The small molecule below binds the protein below.
Small molecule (SMILES): CC(=O)N[C@H]1[C@H](O[C@H]2[C@H](O)[C@@H](NC(C)=O)CO[C@@H]2CO)O[C@H](CO)[C@@H](O)[C@@H]1O

Binding-site contacts:
Ligand atom C2 contacts residue ARG149 of chain 1.A at 4.2 Å.
Ligand atom O7 contacts residue NAG1 of chain 1.F at 4.1 Å.
Ligand atom C2 contacts residue ASN99 of chain 1.A at 2.4 Å.
Ligand atom C7 contacts residue NAG1 of chain 1.F at 4.3 Å.
Ligand atom C3 contacts residue GLU15 of chain 1.A at 3.6 Å.
Ligand atom C1 contacts residue ASN99 of chain 1.A at 1.4 Å.
Ligand atom N2 contacts residue GLU15 of chain 1.A at 3.4 Å (salt-bridge).
Ligand atom C4 contacts residue ASN99 of chain 1.A at 4.2 Å.
Ligand atom O3 contacts residue GLU15 of chain 1.A at 2.7 Å (salt-bridge).
Ligand atom C8 contacts residue TYR13 of chain 1.A at 3.7 Å (hydrophobic).
Ligand atom C8 contacts residue ILE94 of chain 1.A at 3.7 Å (hydrophobic).
Ligand atom C5 contacts residue ASN99 of chain 1.A at 3.6 Å.
Ligand atom O3 contacts residue NAG1 of chain 1.F at 4.2 Å.
Ligand atom C8 contacts residue GLU15 of chain 1.A at 3.4 Å.
Ligand atom C3 contacts residue ARG149 of chain 1.A at 4.4 Å.
Ligand atom C1 contacts residue ILE94 of chain 1.A at 3.7 Å (hydrophobic).
Ligand atom C7 contacts residue ILE94 of chain 1.A at 3.8 Å (hydrophobic).
Ligand atom C3 contacts residue ILE94 of chain 1.A at 4.3 Å (hydrophobic).
Ligand atom C7 contacts residue ALA98 of chain 1.A at 4.3 Å (hydrophobic).
Ligand atom C7 contacts residue ASN99 of chain 1.A at 3.6 Å.
Ligand atom N2 contacts residue NAG1 of chain 1.F at 4.0 Å.
Ligand atom O7 contacts residue ILE94 of chain 1.A at 3.5 Å.
Ligand atom N2 contacts residue ASN99 of chain 1.A at 2.8 Å (h-bond).
Ligand atom N2 contacts residue ILE94 of chain 1.A at 2.9 Å (h-bond).
Ligand atom O5 contacts residue ASN99 of chain 1.A at 2.4 Å (h-bond).
Ligand atom C7 contacts residue TYR13 of chain 1.A at 4.2 Å (hydrophobic).
Ligand atom C2 contacts residue GLU15 of chain 1.A at 4.0 Å.
Ligand atom C3 contacts residue NAG1 of chain 1.F at 4.3 Å.
Ligand atom C7 contacts residue ARG149 of chain 1.A at 3.9 Å.
Ligand atom C3 contacts residue ASN99 of chain 1.A at 3.8 Å.
Ligand atom C8 contacts residue ALA98 of chain 1.A at 3.6 Å (hydrophobic).
Ligand atom C8 contacts residue NAG1 of chain 1.F at 4.0 Å.
Ligand atom O7 contacts residue ASN99 of chain 1.A at 3.8 Å.
Ligand atom C2 contacts residue ILE94 of chain 1.A at 3.8 Å (hydrophobic).
Ligand atom O3 contacts residue ARG149 of chain 1.A at 3.6 Å (salt-bridge).
Ligand atom O7 contacts residue GLU15 of chain 1.A at 3.7 Å.
Ligand atom O7 contacts residue TYR13 of chain 1.A at 3.5 Å.
Ligand atom C7 contacts residue GLU15 of chain 1.A at 3.2 Å.
Ligand atom C8 contacts residue GLU90 of chain 1.A at 4.1 Å.
Ligand atom O7 contacts residue ARG149 of chain 1.A at 2.9 Å (salt-bridge).

Sequence of chain 1.A:
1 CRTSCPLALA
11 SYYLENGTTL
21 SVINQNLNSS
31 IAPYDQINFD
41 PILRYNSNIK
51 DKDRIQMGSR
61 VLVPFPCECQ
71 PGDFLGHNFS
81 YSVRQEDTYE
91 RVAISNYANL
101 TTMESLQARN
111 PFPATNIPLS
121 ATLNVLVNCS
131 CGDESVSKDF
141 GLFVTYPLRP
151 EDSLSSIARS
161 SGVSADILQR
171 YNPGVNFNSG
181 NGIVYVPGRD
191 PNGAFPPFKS